Sequence of chain 1.C:
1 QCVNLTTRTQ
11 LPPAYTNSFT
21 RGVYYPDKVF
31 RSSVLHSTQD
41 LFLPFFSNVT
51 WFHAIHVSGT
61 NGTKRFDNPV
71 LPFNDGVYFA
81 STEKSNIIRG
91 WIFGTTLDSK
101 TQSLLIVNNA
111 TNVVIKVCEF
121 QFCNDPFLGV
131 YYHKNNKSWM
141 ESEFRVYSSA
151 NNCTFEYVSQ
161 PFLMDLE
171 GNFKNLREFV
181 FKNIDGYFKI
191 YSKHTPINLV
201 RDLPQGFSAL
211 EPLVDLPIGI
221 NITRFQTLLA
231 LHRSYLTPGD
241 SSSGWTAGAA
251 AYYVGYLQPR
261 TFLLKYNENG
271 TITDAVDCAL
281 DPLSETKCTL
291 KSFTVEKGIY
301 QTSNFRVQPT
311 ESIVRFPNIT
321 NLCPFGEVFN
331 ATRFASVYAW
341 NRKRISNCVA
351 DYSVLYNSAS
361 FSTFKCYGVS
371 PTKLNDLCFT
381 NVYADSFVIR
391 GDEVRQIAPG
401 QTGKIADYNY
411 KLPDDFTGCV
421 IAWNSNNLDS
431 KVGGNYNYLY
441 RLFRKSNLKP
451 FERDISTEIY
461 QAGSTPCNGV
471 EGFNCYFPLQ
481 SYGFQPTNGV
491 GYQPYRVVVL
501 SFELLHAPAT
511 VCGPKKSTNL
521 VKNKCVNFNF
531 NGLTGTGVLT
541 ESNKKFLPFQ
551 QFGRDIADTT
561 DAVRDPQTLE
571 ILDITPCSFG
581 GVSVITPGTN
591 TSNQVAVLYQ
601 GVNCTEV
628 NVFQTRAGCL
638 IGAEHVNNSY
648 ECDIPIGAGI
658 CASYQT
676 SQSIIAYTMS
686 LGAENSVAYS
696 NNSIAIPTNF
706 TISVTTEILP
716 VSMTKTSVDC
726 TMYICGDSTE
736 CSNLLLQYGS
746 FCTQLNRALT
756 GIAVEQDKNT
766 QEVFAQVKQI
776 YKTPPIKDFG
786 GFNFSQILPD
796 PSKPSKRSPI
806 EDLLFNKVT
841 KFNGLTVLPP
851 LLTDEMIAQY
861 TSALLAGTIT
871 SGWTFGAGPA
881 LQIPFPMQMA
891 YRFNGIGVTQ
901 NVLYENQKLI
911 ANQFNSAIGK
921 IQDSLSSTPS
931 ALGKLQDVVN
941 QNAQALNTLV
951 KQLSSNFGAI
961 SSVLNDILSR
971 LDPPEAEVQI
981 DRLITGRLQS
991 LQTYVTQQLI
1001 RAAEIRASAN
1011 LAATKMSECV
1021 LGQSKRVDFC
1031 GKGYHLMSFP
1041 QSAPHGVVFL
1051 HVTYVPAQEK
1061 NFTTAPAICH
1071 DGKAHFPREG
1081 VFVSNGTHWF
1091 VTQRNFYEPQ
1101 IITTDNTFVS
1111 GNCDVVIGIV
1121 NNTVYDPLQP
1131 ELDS

Binding-site contacts:
Ligand atom N2 contacts residue HIS642 of chain 1.C at 4.4 Å.
Ligand atom O7 contacts residue ASN644 of chain 1.C at 3.4 Å (h-bond).
Ligand atom O5 contacts residue ASN644 of chain 1.C at 2.4 Å (h-bond).
Ligand atom C2 contacts residue ASN644 of chain 1.C at 2.5 Å.
Ligand atom C8 contacts residue VAL643 of chain 1.C at 4.2 Å (hydrophobic).
Ligand atom C4 contacts residue ASN644 of chain 1.C at 4.2 Å.
Ligand atom C7 contacts residue ASN644 of chain 1.C at 3.3 Å.
Ligand atom C5 contacts residue ASN644 of chain 1.C at 3.7 Å.
Ligand atom C7 contacts residue HIS642 of chain 1.C at 4.4 Å.
Ligand atom C8 contacts residue HIS642 of chain 1.C at 3.2 Å.
Ligand atom C3 contacts residue ASN644 of chain 1.C at 3.8 Å.
Ligand atom C1 contacts residue ASN644 of chain 1.C at 1.4 Å.
Ligand atom N2 contacts residue ASN644 of chain 1.C at 2.9 Å (h-bond).
Ligand atom C8 contacts residue ASN644 of chain 1.C at 3.9 Å.

This small molecule binds to this protein.
Small molecule (SMILES): CC(=O)N[C@@H]1[C@@H](O)[C@H](O)[C@@H](CO)O[C@H]1O